Binding-site contacts:
Ligand atom F13 contacts residue HIS136 of chain 1.A at 3.6 Å.
Ligand atom C36 contacts residue GLU93 of chain 1.A at 3.7 Å.
Ligand atom F13 contacts residue LEU129 of chain 1.A at 3.5 Å.
Ligand atom C37 contacts residue MET92 of chain 1.A at 3.6 Å (hydrophobic).
Ligand atom C30 contacts residue GLY98 of chain 1.A at 3.5 Å.
Ligand atom C1 contacts residue LEU159 of chain 1.A at 3.5 Å (hydrophobic).
Ligand atom N33 contacts residue MET95 of chain 1.A at 3.1 Å (h-bond).
Ligand atom F13 contacts residue ILE154 of chain 1.A at 3.3 Å.
Ligand atom C21 contacts residue LEU157 of chain 1.A at 3.5 Å (hydrophobic).
Ligand atom C36 contacts residue LEU145 of chain 1.A at 3.7 Å (hydrophobic).
Ligand atom O6 contacts residue ALA155 of chain 1.A at 3.4 Å.
Ligand atom O6 contacts residue VAL76 of chain 1.A at 3.5 Å.
Ligand atom C28 contacts residue MET95 of chain 1.A at 3.4 Å (hydrophobic).
Ligand atom N2 contacts residue ASP156 of chain 1.A at 3.0 Å (salt-bridge).
Ligand atom C35 contacts residue GLU93 of chain 1.A at 3.0 Å.
Ligand atom N27 contacts residue TYR94 of chain 1.A at 3.6 Å.
Ligand atom C5 contacts residue ASP156 of chain 1.A at 3.5 Å.
Ligand atom C30 contacts residue MET95 of chain 1.A at 3.3 Å (hydrophobic).
Ligand atom C1 contacts residue ASP156 of chain 1.A at 3.3 Å.
Ligand atom C18 contacts residue MET92 of chain 1.A at 3.5 Å (hydrophobic).
Ligand atom N34 contacts residue ILE43 of chain 1.A at 3.6 Å.
Ligand atom C30 contacts residue GLU96 of chain 1.A at 3.6 Å.
Ligand atom C35 contacts residue LEU145 of chain 1.A at 3.4 Å (hydrophobic).
Ligand atom C4 contacts residue ASP156 of chain 1.A at 3.5 Å.
Ligand atom C9 contacts residue VAL76 of chain 1.A at 3.5 Å (hydrophobic).
Ligand atom C31 contacts residue TYR94 of chain 1.A at 3.2 Å (hydrophobic).
Ligand atom C30 contacts residue TYR94 of chain 1.A at 3.6 Å (hydrophobic).
Ligand atom O6 contacts residue ASP156 of chain 1.A at 3.3 Å (salt-bridge).
Ligand atom C17 contacts residue MET92 of chain 1.A at 3.7 Å (hydrophobic).
Ligand atom C18 contacts residue ASP156 of chain 1.A at 3.7 Å.
Ligand atom C3 contacts residue ASP156 of chain 1.A at 2.9 Å.
Ligand atom C32 contacts residue GLY98 of chain 1.A at 3.6 Å.
Ligand atom C24 contacts residue LEU145 of chain 1.A at 3.5 Å (hydrophobic).
Ligand atom C26 contacts residue MET95 of chain 1.A at 3.5 Å (hydrophobic).
Ligand atom C35 contacts residue ILE43 of chain 1.A at 3.6 Å (hydrophobic).
Ligand atom N27 contacts residue MET95 of chain 1.A at 2.6 Å (h-bond).
Ligand atom C19 contacts residue MET92 of chain 1.A at 3.7 Å (hydrophobic).
Ligand atom C1 contacts residue LEU157 of chain 1.A at 3.7 Å (hydrophobic).
Ligand atom N34 contacts residue LEU145 of chain 1.A at 3.3 Å.
Ligand atom C8 contacts residue VAL76 of chain 1.A at 3.6 Å (hydrophobic).

Sequence of chain 1.A:
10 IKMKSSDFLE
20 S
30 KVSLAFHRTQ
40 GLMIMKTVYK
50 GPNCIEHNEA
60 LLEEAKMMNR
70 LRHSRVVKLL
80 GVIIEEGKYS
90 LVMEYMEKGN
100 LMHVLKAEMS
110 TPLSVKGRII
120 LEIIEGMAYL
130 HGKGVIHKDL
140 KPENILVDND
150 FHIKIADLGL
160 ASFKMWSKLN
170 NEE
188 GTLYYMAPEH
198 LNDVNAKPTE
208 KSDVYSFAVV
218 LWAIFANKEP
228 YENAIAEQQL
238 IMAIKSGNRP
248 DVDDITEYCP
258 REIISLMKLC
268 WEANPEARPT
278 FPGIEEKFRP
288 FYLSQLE

This protein binds this small molecule.
Small molecule (SMILES): C[C@H](NC(=O)c1cn(C)c2ccc(-c3ccn4nc(NC(=O)C5CC5)nc4c3)cc12)c1cccc(F)c1